Binding-site contacts:
Ligand atom C4 contacts residue NAP1 of chain 1.U at 3.9 Å.
Ligand atom N3 contacts residue SER115 of chain 1.D at 4.1 Å.
Ligand atom C9 contacts residue PHE117 of chain 1.D at 3.2 Å (hydrophobic).
Ligand atom CL17 contacts residue LEU229 of chain 1.D at 3.8 Å.
Ligand atom C11 contacts residue NAP1 of chain 1.U at 4.2 Å.
Ligand atom N3 contacts residue NAP1 of chain 1.U at 2.9 Å (h-bond).
Ligand atom C9 contacts residue NAP1 of chain 1.U at 4.1 Å.
Ligand atom C10 contacts residue ARG34 of chain 1.D at 3.1 Å.
Ligand atom C11 contacts residue PHE117 of chain 1.D at 4.2 Å (hydrophobic).
Ligand atom C15 contacts residue NAP1 of chain 1.U at 3.4 Å.
Ligand atom C6 contacts residue PHE117 of chain 1.D at 4.1 Å (hydrophobic).
Ligand atom N7 contacts residue NAP1 of chain 1.U at 3.2 Å (h-bond).
Ligand atom N1 contacts residue PHE117 of chain 1.D at 4.0 Å.
Ligand atom C9 contacts residue PRO230 of chain 1.D at 4.3 Å (hydrophobic).
Ligand atom C12 contacts residue PHE117 of chain 1.D at 3.1 Å (hydrophobic).
Ligand atom C16 contacts residue NAP1 of chain 1.U at 3.0 Å.
Ligand atom C15 contacts residue LEU229 of chain 1.D at 4.2 Å (hydrophobic).
Ligand atom N7 contacts residue PHE117 of chain 1.D at 3.9 Å.
Ligand atom N8 contacts residue NAP1 of chain 1.U at 3.6 Å.
Ligand atom C2 contacts residue NAP1 of chain 1.U at 3.4 Å.
Ligand atom C4 contacts residue TYR194 of chain 1.D at 3.7 Å (hydrophobic).
Ligand atom C13 contacts residue PHE117 of chain 1.D at 3.6 Å (hydrophobic).
Ligand atom N5 contacts residue PHE117 of chain 1.D at 4.0 Å.
Ligand atom C4 contacts residue PHE117 of chain 1.D at 3.8 Å (hydrophobic).
Ligand atom C14 contacts residue LEU229 of chain 1.D at 4.3 Å (hydrophobic).
Ligand atom C10 contacts residue NAP1 of chain 1.U at 3.2 Å.
Ligand atom N8 contacts residue ASP181 of chain 1.D at 3.8 Å.
Ligand atom N3 contacts residue TYR194 of chain 1.D at 3.6 Å.
Ligand atom N3 contacts residue PHE117 of chain 1.D at 3.8 Å.
Ligand atom N5 contacts residue NAP1 of chain 1.U at 4.2 Å.
Ligand atom N8 contacts residue PHE117 of chain 1.D at 3.9 Å.
Ligand atom N1 contacts residue NAP1 of chain 1.U at 2.8 Å (h-bond).
Ligand atom N7 contacts residue SER115 of chain 1.D at 3.0 Å (h-bond).
Ligand atom C2 contacts residue SER115 of chain 1.D at 4.0 Å.
Ligand atom CL17 contacts residue TRP241 of chain 1.D at 3.8 Å.
Ligand atom C6 contacts residue NAP1 of chain 1.U at 3.8 Å.
Ligand atom C10 contacts residue PRO230 of chain 1.D at 4.4 Å (hydrophobic).
Ligand atom C10 contacts residue LEU228 of chain 1.D at 4.0 Å (hydrophobic).
Ligand atom N8 contacts residue TYR194 of chain 1.D at 2.9 Å (h-bond).
Ligand atom C2 contacts residue PHE117 of chain 1.D at 3.6 Å (hydrophobic).

Sequence of chain 1.D:
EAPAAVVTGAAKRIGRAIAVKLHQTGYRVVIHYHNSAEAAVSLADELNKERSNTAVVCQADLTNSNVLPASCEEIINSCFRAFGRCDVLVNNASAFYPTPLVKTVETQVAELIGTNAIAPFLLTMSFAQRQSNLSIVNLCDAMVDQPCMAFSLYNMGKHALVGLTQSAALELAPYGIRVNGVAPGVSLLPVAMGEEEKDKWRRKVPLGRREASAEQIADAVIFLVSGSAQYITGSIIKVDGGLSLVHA

A small-molecule ligand and the protein it binds are described below.
Small molecule (SMILES): CC1(C)N=C(N)N=C(N)N1c1ccc(Cl)cc1